This small molecule binds to this protein.
Small molecule (SMILES): CC(=O)N[C@@H]1[C@@H](O)[C@H](O)[C@@H](CO)O[C@H]1O

Binding-site contacts:
Ligand atom C8 contacts residue GLN580 of chain 1.B at 3.7 Å.
Ligand atom O5 contacts residue GLN580 of chain 1.B at 4.3 Å.
Ligand atom C6 contacts residue GLN580 of chain 1.B at 4.3 Å.
Ligand atom N2 contacts residue PRO579 of chain 1.B at 4.4 Å.
Ligand atom N2 contacts residue GLN580 of chain 1.B at 2.6 Å (h-bond).
Ligand atom C4 contacts residue GLN580 of chain 1.B at 4.4 Å.
Ligand atom C7 contacts residue GLN580 of chain 1.B at 3.6 Å.
Ligand atom C2 contacts residue GLN580 of chain 1.B at 3.4 Å.
Ligand atom C3 contacts residue GLN580 of chain 1.B at 3.3 Å.
Ligand atom O3 contacts residue GLN580 of chain 1.B at 3.7 Å.
Ligand atom C7 contacts residue PRO579 of chain 1.B at 4.4 Å (hydrophobic).
Ligand atom O4 contacts residue GLN580 of chain 1.B at 4.4 Å.
Ligand atom C8 contacts residue PRO579 of chain 1.B at 3.4 Å (hydrophobic).
Ligand atom C1 contacts residue GLN580 of chain 1.B at 3.9 Å.
Ligand atom C5 contacts residue GLN580 of chain 1.B at 3.6 Å.

Sequence of chain 1.B:
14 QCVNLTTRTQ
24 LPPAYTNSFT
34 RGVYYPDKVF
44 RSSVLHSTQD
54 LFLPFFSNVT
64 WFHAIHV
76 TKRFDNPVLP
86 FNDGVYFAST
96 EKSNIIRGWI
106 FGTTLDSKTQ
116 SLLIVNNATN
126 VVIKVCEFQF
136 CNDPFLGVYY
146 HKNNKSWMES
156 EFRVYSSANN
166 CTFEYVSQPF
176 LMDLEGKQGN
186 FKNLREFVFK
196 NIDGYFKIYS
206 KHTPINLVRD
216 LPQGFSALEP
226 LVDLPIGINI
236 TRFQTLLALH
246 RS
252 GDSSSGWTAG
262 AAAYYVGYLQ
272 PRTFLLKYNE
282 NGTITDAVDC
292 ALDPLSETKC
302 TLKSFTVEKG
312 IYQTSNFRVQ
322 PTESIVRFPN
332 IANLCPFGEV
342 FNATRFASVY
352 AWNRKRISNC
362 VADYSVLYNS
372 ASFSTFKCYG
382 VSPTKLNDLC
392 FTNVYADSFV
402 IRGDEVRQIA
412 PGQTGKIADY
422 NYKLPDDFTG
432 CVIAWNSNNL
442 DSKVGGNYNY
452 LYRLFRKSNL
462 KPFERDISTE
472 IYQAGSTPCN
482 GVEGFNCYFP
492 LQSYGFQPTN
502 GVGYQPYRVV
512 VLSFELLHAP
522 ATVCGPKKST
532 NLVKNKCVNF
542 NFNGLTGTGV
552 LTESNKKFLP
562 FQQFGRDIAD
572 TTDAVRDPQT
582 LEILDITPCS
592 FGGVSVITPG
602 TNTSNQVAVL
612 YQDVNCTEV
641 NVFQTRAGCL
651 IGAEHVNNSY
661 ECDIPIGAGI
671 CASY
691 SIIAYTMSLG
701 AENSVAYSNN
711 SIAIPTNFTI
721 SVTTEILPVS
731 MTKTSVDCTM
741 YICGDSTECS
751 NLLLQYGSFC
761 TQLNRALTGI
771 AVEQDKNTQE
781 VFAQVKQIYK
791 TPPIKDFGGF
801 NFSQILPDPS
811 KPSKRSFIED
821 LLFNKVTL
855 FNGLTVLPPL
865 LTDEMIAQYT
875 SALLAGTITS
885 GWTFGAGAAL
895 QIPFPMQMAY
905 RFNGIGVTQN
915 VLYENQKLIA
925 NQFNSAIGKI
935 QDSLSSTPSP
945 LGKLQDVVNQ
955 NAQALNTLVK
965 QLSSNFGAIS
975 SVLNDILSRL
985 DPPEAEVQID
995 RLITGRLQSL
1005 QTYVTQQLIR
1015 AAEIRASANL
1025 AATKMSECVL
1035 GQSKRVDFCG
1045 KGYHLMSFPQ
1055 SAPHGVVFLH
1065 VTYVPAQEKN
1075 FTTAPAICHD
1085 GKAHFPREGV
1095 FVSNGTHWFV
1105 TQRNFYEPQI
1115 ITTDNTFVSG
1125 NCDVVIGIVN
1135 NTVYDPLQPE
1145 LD